Binding-site contacts:
Ligand atom C6 contacts residue TYR72 of chain 1.C at 3.9 Å (hydrophobic).
Ligand atom O3 contacts residue GLY78 of chain 1.C at 3.4 Å.
Ligand atom O3 contacts residue VAL296 of chain 1.C at 4.4 Å.
Ligand atom C4 contacts residue GLY78 of chain 1.C at 3.2 Å.
Ligand atom C2 contacts residue ARG77 of chain 1.C at 4.4 Å.
Ligand atom O4 contacts residue THR291 of chain 1.C at 3.3 Å.
Ligand atom O8 contacts residue ARG77 of chain 1.C at 3.6 Å (salt-bridge).
Ligand atom C3 contacts residue HIS298 of chain 1.C at 3.5 Å.
Ligand atom O4 contacts residue GLY78 of chain 1.C at 3.1 Å.
Ligand atom O1A contacts residue ARG77 of chain 1.C at 3.0 Å (salt-bridge).
Ligand atom N5 contacts residue TYR72 of chain 1.C at 3.1 Å (h-bond).
Ligand atom O1A contacts residue GLY78 of chain 1.C at 3.8 Å.
Ligand atom O6 contacts residue ASN93 of chain 1.C at 3.4 Å (h-bond).
Ligand atom C10 contacts residue TYR72 of chain 1.C at 4.0 Å (hydrophobic).
Ligand atom C5 contacts residue TYR72 of chain 1.C at 3.6 Å (hydrophobic).
Ligand atom O4 contacts residue ILE79 of chain 1.C at 3.7 Å.
Ligand atom C3 contacts residue GLY78 of chain 1.C at 3.9 Å.
Ligand atom O9 contacts residue ARG77 of chain 1.C at 3.8 Å.
Ligand atom O1B contacts residue ARG77 of chain 1.C at 2.7 Å (salt-bridge).
Ligand atom O10 contacts residue THR291 of chain 1.C at 4.4 Å.
Ligand atom O4 contacts residue TYR72 of chain 1.C at 3.8 Å.
Ligand atom O10 contacts residue ASN293 of chain 1.C at 4.5 Å.
Ligand atom O4 contacts residue ASN80 of chain 1.C at 4.3 Å.
Ligand atom C4 contacts residue HIS298 of chain 1.C at 3.8 Å.
Ligand atom C1 contacts residue ARG77 of chain 1.C at 3.3 Å.
Ligand atom O1B contacts residue TYR72 of chain 1.C at 4.4 Å.
Ligand atom C1 contacts residue GLY78 of chain 1.C at 4.2 Å.
Ligand atom O1A contacts residue HIS298 of chain 1.C at 4.3 Å.
Ligand atom C4 contacts residue ARG77 of chain 1.C at 4.4 Å.
Ligand atom C3 contacts residue GLY78 of chain 1.C at 4.3 Å.
Ligand atom C6 contacts residue ASN93 of chain 1.C at 3.7 Å.
Ligand atom O4 contacts residue HIS298 of chain 1.C at 3.2 Å (h-bond).
Ligand atom C11 contacts residue TYR72 of chain 1.C at 4.3 Å (hydrophobic).
Ligand atom O4 contacts residue ARG289 of chain 1.C at 4.5 Å.
Ligand atom C11 contacts residue ASP85 of chain 1.D at 4.0 Å.
Ligand atom C3 contacts residue ARG77 of chain 1.C at 4.2 Å.
Ligand atom O1A contacts residue TYR72 of chain 1.C at 3.6 Å.
Ligand atom C1 contacts residue TYR72 of chain 1.C at 4.3 Å (hydrophobic).
Ligand atom C4 contacts residue TYR72 of chain 1.C at 3.4 Å (hydrophobic).
Ligand atom C2 contacts residue GLY78 of chain 1.C at 4.1 Å.

Sequence of chain 1.D:
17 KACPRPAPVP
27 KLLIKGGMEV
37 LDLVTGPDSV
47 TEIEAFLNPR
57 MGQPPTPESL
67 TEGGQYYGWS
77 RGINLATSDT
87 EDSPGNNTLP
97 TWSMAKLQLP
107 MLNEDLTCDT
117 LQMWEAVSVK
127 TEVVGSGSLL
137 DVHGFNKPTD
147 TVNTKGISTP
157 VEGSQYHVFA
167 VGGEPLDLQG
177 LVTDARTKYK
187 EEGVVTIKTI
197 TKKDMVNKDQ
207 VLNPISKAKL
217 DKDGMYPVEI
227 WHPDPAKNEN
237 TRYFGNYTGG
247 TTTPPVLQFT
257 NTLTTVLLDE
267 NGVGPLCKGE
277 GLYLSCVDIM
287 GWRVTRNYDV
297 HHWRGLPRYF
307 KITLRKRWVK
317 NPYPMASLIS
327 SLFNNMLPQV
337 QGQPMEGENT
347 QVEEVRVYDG

Sequence of chain 1.C:
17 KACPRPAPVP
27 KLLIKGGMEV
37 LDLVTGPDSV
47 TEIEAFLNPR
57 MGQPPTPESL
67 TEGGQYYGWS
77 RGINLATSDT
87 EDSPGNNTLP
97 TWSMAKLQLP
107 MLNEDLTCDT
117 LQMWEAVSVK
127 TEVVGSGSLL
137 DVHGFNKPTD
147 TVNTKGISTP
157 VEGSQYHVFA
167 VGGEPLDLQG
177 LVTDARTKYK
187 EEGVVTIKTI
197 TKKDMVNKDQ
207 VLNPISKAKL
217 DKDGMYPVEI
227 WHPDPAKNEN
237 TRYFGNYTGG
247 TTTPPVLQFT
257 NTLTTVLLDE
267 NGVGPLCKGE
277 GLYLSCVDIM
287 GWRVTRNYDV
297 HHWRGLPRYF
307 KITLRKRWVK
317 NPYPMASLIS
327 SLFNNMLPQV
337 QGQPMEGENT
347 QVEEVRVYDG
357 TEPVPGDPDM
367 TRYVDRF

A protein and the small-molecule ligand that binds it are described below.
Small molecule (SMILES): CC(=O)N[C@H]1[C@H]([C@H](O)[C@H](O)CO)O[C@@](O[C@H]2[C@@H](O)[C@@H](CO)O[C@@H](O[C@H]3[C@H](O)[C@@H](O)[C@H](O)O[C@@H]3CO)[C@@H]2O)(C(=O)O)C[C@@H]1O